Sequence of chain 1.F:
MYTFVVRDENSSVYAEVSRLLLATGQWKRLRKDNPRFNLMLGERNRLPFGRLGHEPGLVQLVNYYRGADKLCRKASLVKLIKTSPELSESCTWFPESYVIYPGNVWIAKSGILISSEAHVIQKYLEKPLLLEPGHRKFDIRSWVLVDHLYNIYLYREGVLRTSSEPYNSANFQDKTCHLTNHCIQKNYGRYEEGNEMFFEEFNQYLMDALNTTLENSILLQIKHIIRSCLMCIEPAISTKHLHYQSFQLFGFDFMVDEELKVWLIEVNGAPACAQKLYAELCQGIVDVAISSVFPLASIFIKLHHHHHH

Binding-site contacts:
Ligand atom C5' contacts residue ASN242 of chain 1.F at 3.3 Å.
Ligand atom O1G contacts residue ASN333 of chain 1.F at 3.5 Å (h-bond).
Ligand atom C6 contacts residue LYS184 of chain 1.F at 3.8 Å.
Ligand atom C3B contacts residue GLU331 of chain 1.F at 3.3 Å.
Ligand atom O3A contacts residue GLU331 of chain 1.F at 3.1 Å (salt-bridge).
Ligand atom N6 contacts residue GLN183 of chain 1.F at 3.6 Å.
Ligand atom O3G contacts residue ARG202 of chain 1.F at 2.6 Å (salt-bridge).
Ligand atom O3' contacts residue ASP200 of chain 1.F at 2.7 Å (salt-bridge).
Ligand atom O1B contacts residue GLU331 of chain 1.F at 3.0 Å (salt-bridge).
Ligand atom C3' contacts residue ASP200 of chain 1.F at 3.5 Å.
Ligand atom C6 contacts residue LEU186 of chain 1.F at 3.8 Å (hydrophobic).
Ligand atom N7 contacts residue GLN183 of chain 1.F at 3.4 Å (h-bond).
Ligand atom O3G contacts residue ASP318 of chain 1.F at 3.0 Å (salt-bridge).
Ligand atom O2A contacts residue LYS150 of chain 1.F at 2.8 Å (salt-bridge).
Ligand atom C2 contacts residue LEU186 of chain 1.F at 3.7 Å (hydrophobic).
Ligand atom C2 contacts residue TYR185 of chain 1.F at 3.7 Å (hydrophobic).
Ligand atom C2 contacts residue LYS198 of chain 1.F at 3.5 Å.
Ligand atom N3 contacts residue LYS198 of chain 1.F at 3.1 Å (salt-bridge).
Ligand atom O3A contacts residue LYS74 of chain 1.F at 3.5 Å (salt-bridge).
Ligand atom O2' contacts residue THR241 of chain 1.F at 3.8 Å.
Ligand atom C3B contacts residue ASP318 of chain 1.F at 3.2 Å.
Ligand atom N1 contacts residue LEU186 of chain 1.F at 3.0 Å (h-bond).
Ligand atom N1 contacts residue TYR185 of chain 1.F at 3.7 Å.
Ligand atom O3' contacts residue THR241 of chain 1.F at 2.7 Å (h-bond).
Ligand atom O2A contacts residue LYS74 of chain 1.F at 3.6 Å.
Ligand atom C2 contacts residue MET320 of chain 1.F at 3.5 Å (hydrophobic).
Ligand atom C8 contacts residue ILE330 of chain 1.F at 3.8 Å (hydrophobic).
Ligand atom N3 contacts residue TYR185 of chain 1.F at 3.7 Å.
Ligand atom N7 contacts residue LYS150 of chain 1.F at 3.3 Å (salt-bridge).
Ligand atom O1G contacts residue GLU331 of chain 1.F at 3.4 Å (salt-bridge).
Ligand atom PA contacts residue ILE330 of chain 1.F at 3.6 Å.
Ligand atom O2B contacts residue ASN242 of chain 1.F at 2.7 Å (h-bond).
Ligand atom O1G contacts residue ASP318 of chain 1.F at 3.0 Å (salt-bridge).
Ligand atom O2A contacts residue ILE330 of chain 1.F at 3.1 Å.
Ligand atom C8 contacts residue LYS150 of chain 1.F at 3.5 Å.
Ligand atom O1A contacts residue ILE330 of chain 1.F at 3.2 Å.
Ligand atom N6 contacts residue LYS184 of chain 1.F at 2.7 Å (salt-bridge).
Ligand atom O3G contacts residue ARG222 of chain 1.F at 2.8 Å (salt-bridge).
Ligand atom PB contacts residue GLU331 of chain 1.F at 3.2 Å.
Ligand atom PG contacts residue ASP318 of chain 1.F at 3.2 Å.

This protein binds this small molecule.
Small molecule (SMILES): Nc1ncnc2c1ncn2[C@@H]1O[C@H](CO[P](=O)(O)O[P](=O)(O)CP(=O)(O)O)[C@@H](O)[C@H]1O